Binding-site contacts:
Ligand atom C6 contacts residue LEU52 of chain 3.B at 4.2 Å (hydrophobic).
Ligand atom O7 contacts residue ASN30 of chain 3.A at 3.3 Å (h-bond).
Ligand atom C2 contacts residue ASN30 of chain 3.A at 2.2 Å.
Ligand atom C4 contacts residue ASN30 of chain 3.A at 4.1 Å.
Ligand atom O5 contacts residue ASN30 of chain 3.A at 2.4 Å (h-bond).
Ligand atom O5 contacts residue THR310 of chain 3.A at 2.9 Å (h-bond).
Ligand atom N2 contacts residue ASN30 of chain 3.A at 2.5 Å (h-bond).
Ligand atom C3 contacts residue ASN30 of chain 3.A at 3.6 Å.
Ligand atom C6 contacts residue THR310 of chain 3.A at 3.6 Å.
Ligand atom C1 contacts residue ASN30 of chain 3.A at 1.4 Å.
Ligand atom C5 contacts residue THR310 of chain 3.A at 4.0 Å.
Ligand atom C1 contacts residue THR310 of chain 3.A at 3.6 Å.
Ligand atom O6 contacts residue THR32 of chain 3.A at 4.1 Å.
Ligand atom O6 contacts residue LEU52 of chain 3.B at 3.3 Å.
Ligand atom C8 contacts residue THR32 of chain 3.A at 3.4 Å.
Ligand atom C5 contacts residue ASN30 of chain 3.A at 3.7 Å.
Ligand atom O6 contacts residue THR310 of chain 3.A at 3.7 Å.
Ligand atom C7 contacts residue ASN30 of chain 3.A at 3.1 Å.
Ligand atom C8 contacts residue ASN30 of chain 3.A at 4.2 Å.

Sequence of chain 3.A:
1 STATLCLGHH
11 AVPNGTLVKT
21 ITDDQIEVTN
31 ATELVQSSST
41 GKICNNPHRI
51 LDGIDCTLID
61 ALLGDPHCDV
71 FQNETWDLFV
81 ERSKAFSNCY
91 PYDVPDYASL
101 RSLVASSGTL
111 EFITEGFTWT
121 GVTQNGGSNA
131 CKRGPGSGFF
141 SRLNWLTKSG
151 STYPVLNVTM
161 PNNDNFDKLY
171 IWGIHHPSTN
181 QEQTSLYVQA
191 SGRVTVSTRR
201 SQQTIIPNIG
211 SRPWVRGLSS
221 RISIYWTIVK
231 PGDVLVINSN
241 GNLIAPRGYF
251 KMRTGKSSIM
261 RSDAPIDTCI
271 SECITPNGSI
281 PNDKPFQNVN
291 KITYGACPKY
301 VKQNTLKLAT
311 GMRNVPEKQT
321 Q

Sequence of chain 3.B:
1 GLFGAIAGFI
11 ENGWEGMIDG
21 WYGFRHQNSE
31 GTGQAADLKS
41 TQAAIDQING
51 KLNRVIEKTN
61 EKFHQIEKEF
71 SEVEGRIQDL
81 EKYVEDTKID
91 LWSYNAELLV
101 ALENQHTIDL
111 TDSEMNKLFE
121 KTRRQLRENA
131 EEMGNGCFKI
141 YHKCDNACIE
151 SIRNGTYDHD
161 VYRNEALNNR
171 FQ

A protein and the small-molecule ligand that binds it are described below.
Small molecule (SMILES): CC(=O)N[C@H]1[C@H](O[C@H]2[C@H](O)[C@@H](NC(C)=O)CO[C@@H]2CO)O[C@H](CO)[C@@H](O[C@@H]2O[C@H](CO[C@H]3O[C@H](CO)[C@@H](O)[C@H](O)[C@@H]3O[C@H]3O[C@H](CO)[C@@H](O)[C@H](O)[C@H]3NC(C)=O)[C@@H](O)[C@H](O[C@H]3O[C@H](CO)[C@@H](O)[C@H](O)[C@@H]3O)[C@@H]2O)[C@@H]1O